A small-molecule ligand and the protein it binds are described below.
Small molecule (SMILES): CC(=O)N[C@@H]1[C@@H](O)[C@H](O)[C@@H](CO)O[C@H]1O

Binding-site contacts:
Ligand atom N2 contacts residue ASN444 of chain 1.B at 3.0 Å (h-bond).
Ligand atom C8 contacts residue ASN444 of chain 1.B at 4.4 Å.
Ligand atom C4 contacts residue ASN444 of chain 1.B at 4.2 Å.
Ligand atom C2 contacts residue ASN444 of chain 1.B at 2.5 Å.
Ligand atom O5 contacts residue ASN444 of chain 1.B at 2.4 Å (h-bond).
Ligand atom C3 contacts residue ASN444 of chain 1.B at 3.8 Å.
Ligand atom O7 contacts residue ASN444 of chain 1.B at 3.0 Å (h-bond).
Ligand atom C7 contacts residue ASN444 of chain 1.B at 3.2 Å.
Ligand atom O7 contacts residue ASN443 of chain 1.B at 4.4 Å.
Ligand atom C5 contacts residue ASN444 of chain 1.B at 3.7 Å.
Ligand atom C1 contacts residue ASN444 of chain 1.B at 1.4 Å.

Sequence of chain 1.B:
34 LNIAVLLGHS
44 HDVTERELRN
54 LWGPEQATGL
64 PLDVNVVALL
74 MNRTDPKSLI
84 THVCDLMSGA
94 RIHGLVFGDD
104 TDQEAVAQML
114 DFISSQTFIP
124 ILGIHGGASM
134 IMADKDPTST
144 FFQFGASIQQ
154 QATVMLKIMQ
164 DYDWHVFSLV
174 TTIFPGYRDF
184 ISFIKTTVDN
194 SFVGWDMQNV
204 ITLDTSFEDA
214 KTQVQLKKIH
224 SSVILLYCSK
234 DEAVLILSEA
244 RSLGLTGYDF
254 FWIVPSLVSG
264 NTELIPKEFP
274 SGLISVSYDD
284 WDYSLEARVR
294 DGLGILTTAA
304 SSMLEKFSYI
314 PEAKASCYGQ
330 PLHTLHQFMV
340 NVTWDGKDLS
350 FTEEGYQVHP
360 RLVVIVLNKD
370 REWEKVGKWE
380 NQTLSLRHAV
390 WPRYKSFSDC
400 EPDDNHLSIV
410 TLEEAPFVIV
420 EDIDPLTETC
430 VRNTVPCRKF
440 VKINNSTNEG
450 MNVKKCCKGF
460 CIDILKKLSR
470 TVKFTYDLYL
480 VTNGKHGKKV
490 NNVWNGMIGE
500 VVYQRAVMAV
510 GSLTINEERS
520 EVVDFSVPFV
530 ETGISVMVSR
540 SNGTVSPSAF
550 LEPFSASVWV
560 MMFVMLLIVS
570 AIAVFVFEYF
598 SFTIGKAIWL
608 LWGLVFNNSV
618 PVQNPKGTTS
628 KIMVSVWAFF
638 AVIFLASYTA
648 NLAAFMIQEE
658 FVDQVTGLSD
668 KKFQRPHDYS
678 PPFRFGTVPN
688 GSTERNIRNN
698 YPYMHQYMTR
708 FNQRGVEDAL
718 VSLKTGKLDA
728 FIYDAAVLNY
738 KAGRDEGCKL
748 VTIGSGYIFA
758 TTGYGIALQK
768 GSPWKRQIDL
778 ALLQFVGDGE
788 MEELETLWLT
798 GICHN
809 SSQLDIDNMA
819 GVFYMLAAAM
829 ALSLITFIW